Binding-site contacts:
Ligand atom CE2 contacts residue TQK1 of chain 2.C at 3.6 Å.
Ligand atom CA contacts residue LEU179 of chain 2.A at 3.5 Å (hydrophobic).
Ligand atom NE2 contacts residue VAL51 of chain 2.A at 3.8 Å.
Ligand atom CG contacts residue LEU234 of chain 2.A at 3.6 Å (hydrophobic).
Ligand atom N contacts residue ASN231 of chain 2.A at 2.8 Å (h-bond).
Ligand atom O contacts residue ASN231 of chain 2.A at 2.8 Å (h-bond).
Ligand atom O1P contacts residue ARG61 of chain 2.A at 2.9 Å (salt-bridge).
Ligand atom CG contacts residue GLU187 of chain 2.A at 3.7 Å.
Ligand atom CB contacts residue ASN180 of chain 2.A at 3.4 Å.
Ligand atom CB contacts residue ASN231 of chain 2.A at 3.7 Å.
Ligand atom CA contacts residue ASN180 of chain 2.A at 3.5 Å.
Ligand atom CA contacts residue LEU234 of chain 2.A at 3.8 Å (hydrophobic).
Ligand atom O1P contacts residue ARG134 of chain 2.A at 2.9 Å (salt-bridge).
Ligand atom CA contacts residue ASN231 of chain 2.A at 3.6 Å.
Ligand atom O contacts residue VAL183 of chain 2.A at 3.4 Å.
Ligand atom N contacts residue ASN180 of chain 2.A at 2.7 Å (h-bond).
Ligand atom C contacts residue ASN231 of chain 2.A at 3.8 Å.
Ligand atom O contacts residue LEU234 of chain 2.A at 3.6 Å.
Ligand atom CZ3 contacts residue TQK1 of chain 2.C at 3.5 Å.
Ligand atom N contacts residue GLU187 of chain 2.A at 3.6 Å.
Ligand atom O contacts residue LEU179 of chain 2.A at 3.5 Å.
Ligand atom NE1 contacts residue TQK1 of chain 2.C at 3.5 Å.
Ligand atom P contacts residue ARG61 of chain 2.A at 3.7 Å.
Ligand atom O3P contacts residue ARG134 of chain 2.A at 2.9 Å (salt-bridge).
Ligand atom CH2 contacts residue TQK1 of chain 2.C at 3.5 Å.
Ligand atom CB contacts residue ASN180 of chain 2.A at 3.6 Å.
Ligand atom CD contacts residue GLU187 of chain 2.A at 3.2 Å.
Ligand atom O2P contacts residue ARG61 of chain 2.A at 2.9 Å (salt-bridge).
Ligand atom C contacts residue ASN180 of chain 2.A at 3.5 Å.
Ligand atom N contacts residue LEU179 of chain 2.A at 3.4 Å.
Ligand atom CD2 contacts residue TQK1 of chain 2.C at 3.7 Å.
Ligand atom CZ2 contacts residue TQK1 of chain 2.C at 3.3 Å.
Ligand atom P contacts residue TYR135 of chain 2.A at 3.8 Å.
Ligand atom CA contacts residue ASN231 of chain 2.A at 3.7 Å.
Ligand atom C contacts residue LEU179 of chain 2.A at 3.6 Å (hydrophobic).
Ligand atom C contacts residue ASN231 of chain 2.A at 3.7 Å.
Ligand atom CA contacts residue ASN180 of chain 2.A at 3.7 Å.
Ligand atom CB contacts residue TRP235 of chain 2.A at 3.6 Å (hydrophobic).
Ligand atom O3P contacts residue TYR135 of chain 2.A at 2.6 Å (h-bond).
Ligand atom CB contacts residue ASN231 of chain 2.A at 3.5 Å.

A protein and the small-molecule ligand that binds it are described below.
Small molecule (SMILES): C[C@H](NC(=O)[C@H](CC1=c2ccccc2=NC1)NC(=O)[C@H](COP(=O)(O)O)NC(=O)[C@H](CO)NC(=O)[C@@H]1CCCN1C(=O)[C@@H](N)CCCN=C(N)N)C(=O)N[C@H](C=O)CCC(N)=O

Sequence of chain 2.A:
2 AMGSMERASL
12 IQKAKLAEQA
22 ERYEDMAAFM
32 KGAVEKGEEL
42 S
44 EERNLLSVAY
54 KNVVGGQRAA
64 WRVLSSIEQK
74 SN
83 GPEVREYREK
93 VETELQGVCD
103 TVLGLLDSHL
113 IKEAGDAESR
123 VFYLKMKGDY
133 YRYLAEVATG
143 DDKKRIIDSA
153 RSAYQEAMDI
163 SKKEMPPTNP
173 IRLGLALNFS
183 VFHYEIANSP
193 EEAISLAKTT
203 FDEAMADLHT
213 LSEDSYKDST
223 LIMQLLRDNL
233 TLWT